Sequence of chain 44.E:
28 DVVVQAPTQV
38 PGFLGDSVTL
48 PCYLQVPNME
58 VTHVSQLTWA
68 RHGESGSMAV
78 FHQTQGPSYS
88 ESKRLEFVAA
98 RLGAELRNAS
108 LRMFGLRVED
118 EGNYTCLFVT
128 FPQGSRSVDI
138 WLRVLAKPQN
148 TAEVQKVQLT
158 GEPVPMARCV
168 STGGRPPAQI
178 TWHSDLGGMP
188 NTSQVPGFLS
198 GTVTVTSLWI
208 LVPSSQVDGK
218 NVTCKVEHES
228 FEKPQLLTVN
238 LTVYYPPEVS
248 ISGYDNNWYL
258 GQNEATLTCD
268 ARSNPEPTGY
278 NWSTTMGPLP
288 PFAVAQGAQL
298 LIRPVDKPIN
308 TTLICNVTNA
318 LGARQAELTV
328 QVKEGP

Binding-site contacts:
Ligand atom O6 contacts residue ASN188 of chain 44.E at 4.5 Å.
Ligand atom C5 contacts residue ASN188 of chain 44.E at 3.6 Å.
Ligand atom C7 contacts residue ASN188 of chain 44.E at 3.9 Å.
Ligand atom O5 contacts residue ASN188 of chain 44.E at 2.3 Å (h-bond).
Ligand atom C1 contacts residue ASN188 of chain 44.E at 1.4 Å.
Ligand atom C2 contacts residue ASN188 of chain 44.E at 2.6 Å.
Ligand atom C3 contacts residue ASN188 of chain 44.E at 3.9 Å.
Ligand atom C4 contacts residue ASN188 of chain 44.E at 4.2 Å.
Ligand atom O7 contacts residue ASN188 of chain 44.E at 4.2 Å.
Ligand atom N2 contacts residue ASN188 of chain 44.E at 3.1 Å (h-bond).

This protein binds this small molecule.
Small molecule (SMILES): CC(=O)N[C@H]1[C@H](O[C@H]2[C@H](O)[C@@H](NC(C)=O)CO[C@@H]2CO)O[C@H](CO)[C@@H](O)[C@@H]1O